This protein binds this small molecule.
Small molecule (SMILES): N[C@@H](CC(=O)O)C(=O)O

Sequence of chain 1.C:
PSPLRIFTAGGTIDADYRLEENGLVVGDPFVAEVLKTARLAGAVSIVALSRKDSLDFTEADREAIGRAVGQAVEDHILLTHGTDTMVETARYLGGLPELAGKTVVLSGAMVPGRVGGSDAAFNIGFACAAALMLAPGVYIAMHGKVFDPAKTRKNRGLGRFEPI

Sequence of chain 1.B:
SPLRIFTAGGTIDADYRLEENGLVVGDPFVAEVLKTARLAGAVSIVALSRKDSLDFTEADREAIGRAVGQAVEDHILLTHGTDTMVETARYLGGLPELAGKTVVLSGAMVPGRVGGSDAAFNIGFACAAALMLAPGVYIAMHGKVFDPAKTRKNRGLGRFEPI

Binding-site contacts:
Ligand atom OXT contacts residue SER71 of chain 1.C at 2.5 Å (h-bond).
Ligand atom CG contacts residue THR29 of chain 1.C at 2.6 Å.
Ligand atom CB contacts residue THR100 of chain 1.C at 3.6 Å.
Ligand atom N contacts residue ASP101 of chain 1.C at 2.8 Å (salt-bridge).
Ligand atom OD2 contacts residue THR29 of chain 1.C at 2.8 Å (h-bond).
Ligand atom OXT contacts residue ASP70 of chain 1.C at 3.5 Å (salt-bridge).
Ligand atom OD2 contacts residue GLY99 of chain 1.C at 3.2 Å.
Ligand atom O contacts residue THR29 of chain 1.C at 3.8 Å.
Ligand atom CA contacts residue ASP101 of chain 1.C at 3.6 Å.
Ligand atom CB contacts residue THR29 of chain 1.C at 2.9 Å.
Ligand atom CA contacts residue ASP70 of chain 1.C at 3.5 Å.
Ligand atom N contacts residue ASN39 of chain 1.B at 2.7 Å (h-bond).
Ligand atom N contacts residue ASP70 of chain 1.C at 2.8 Å (salt-bridge).
Ligand atom OD2 contacts residue GLY28 of chain 1.C at 3.9 Å.
Ligand atom C contacts residue ASP101 of chain 1.C at 4.0 Å.
Ligand atom N contacts residue THR29 of chain 1.C at 4.1 Å.
Ligand atom OXT contacts residue THR100 of chain 1.C at 3.3 Å (h-bond).
Ligand atom OD2 contacts residue THR100 of chain 1.C at 3.0 Å (h-bond).
Ligand atom O contacts residue SER71 of chain 1.C at 3.1 Å (h-bond).
Ligand atom O contacts residue GLY28 of chain 1.C at 3.3 Å.
Ligand atom C contacts residue GLY99 of chain 1.C at 3.4 Å.
Ligand atom C contacts residue ASP70 of chain 1.C at 3.2 Å.
Ligand atom C contacts residue SER71 of chain 1.C at 3.5 Å.
Ligand atom OD1 contacts residue ALA126 of chain 1.C at 3.4 Å (h-bond).
Ligand atom CG contacts residue ALA126 of chain 1.C at 4.1 Å (hydrophobic).
Ligand atom CB contacts residue ASN39 of chain 1.B at 3.7 Å.
Ligand atom OXT contacts residue ASP101 of chain 1.C at 3.0 Å (salt-bridge).
Ligand atom O contacts residue ASP70 of chain 1.C at 3.1 Å (salt-bridge).
Ligand atom N contacts residue LEU72 of chain 1.C at 3.8 Å.
Ligand atom O contacts residue GLY99 of chain 1.C at 3.3 Å.
Ligand atom OD1 contacts residue THR29 of chain 1.C at 3.1 Å (h-bond).
Ligand atom CA contacts residue THR29 of chain 1.C at 3.1 Å.
Ligand atom CG contacts residue THR100 of chain 1.C at 3.0 Å.
Ligand atom C contacts residue THR29 of chain 1.C at 4.1 Å.
Ligand atom OD2 contacts residue ALA126 of chain 1.C at 4.1 Å.
Ligand atom CB contacts residue ASP101 of chain 1.C at 3.5 Å.
Ligand atom OXT contacts residue GLY99 of chain 1.C at 3.2 Å.
Ligand atom CA contacts residue ASN39 of chain 1.B at 3.4 Å.
Ligand atom OD1 contacts residue THR100 of chain 1.C at 2.5 Å (h-bond).
Ligand atom C contacts residue THR100 of chain 1.C at 3.9 Å.